Sequence of chain 1.B:
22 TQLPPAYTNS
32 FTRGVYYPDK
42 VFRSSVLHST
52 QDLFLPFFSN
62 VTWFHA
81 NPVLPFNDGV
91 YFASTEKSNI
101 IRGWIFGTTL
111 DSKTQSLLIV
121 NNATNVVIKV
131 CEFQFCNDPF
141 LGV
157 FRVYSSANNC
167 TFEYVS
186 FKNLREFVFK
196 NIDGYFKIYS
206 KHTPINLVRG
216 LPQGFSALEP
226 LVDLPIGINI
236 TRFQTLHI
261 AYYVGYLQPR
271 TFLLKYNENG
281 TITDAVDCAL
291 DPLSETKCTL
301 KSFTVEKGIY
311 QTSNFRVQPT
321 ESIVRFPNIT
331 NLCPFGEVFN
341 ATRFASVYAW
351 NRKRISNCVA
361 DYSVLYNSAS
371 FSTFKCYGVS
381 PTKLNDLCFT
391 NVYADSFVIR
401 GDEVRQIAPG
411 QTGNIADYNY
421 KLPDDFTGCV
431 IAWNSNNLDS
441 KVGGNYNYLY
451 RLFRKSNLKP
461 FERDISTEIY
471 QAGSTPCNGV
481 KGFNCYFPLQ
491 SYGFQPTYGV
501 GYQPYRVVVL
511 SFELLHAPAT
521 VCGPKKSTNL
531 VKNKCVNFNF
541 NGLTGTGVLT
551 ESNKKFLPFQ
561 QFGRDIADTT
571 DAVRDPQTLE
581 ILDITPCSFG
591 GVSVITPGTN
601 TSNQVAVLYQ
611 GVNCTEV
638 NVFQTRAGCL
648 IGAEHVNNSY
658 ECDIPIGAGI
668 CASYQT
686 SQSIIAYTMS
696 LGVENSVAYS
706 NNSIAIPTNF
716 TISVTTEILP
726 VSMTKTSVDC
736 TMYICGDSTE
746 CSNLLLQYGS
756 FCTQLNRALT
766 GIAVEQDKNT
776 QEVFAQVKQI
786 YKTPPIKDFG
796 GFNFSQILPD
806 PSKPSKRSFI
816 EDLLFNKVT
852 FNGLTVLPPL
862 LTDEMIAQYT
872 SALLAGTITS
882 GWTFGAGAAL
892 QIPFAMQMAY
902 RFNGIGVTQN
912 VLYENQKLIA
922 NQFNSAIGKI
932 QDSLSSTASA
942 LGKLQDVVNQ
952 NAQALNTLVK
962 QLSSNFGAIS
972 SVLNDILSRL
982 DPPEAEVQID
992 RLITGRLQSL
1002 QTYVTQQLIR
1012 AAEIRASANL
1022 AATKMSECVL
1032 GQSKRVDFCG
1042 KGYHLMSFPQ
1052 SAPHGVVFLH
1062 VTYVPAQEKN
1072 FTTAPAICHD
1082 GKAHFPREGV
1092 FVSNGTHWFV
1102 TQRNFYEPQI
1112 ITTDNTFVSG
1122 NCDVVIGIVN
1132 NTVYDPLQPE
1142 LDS

This small molecule binds to this protein.
Small molecule (SMILES): CC(=O)N[C@H]1[C@H](O[C@H]2[C@H](O)[C@@H](NC(C)=O)CO[C@@H]2CO)O[C@H](CO)[C@@H](O)[C@@H]1O

Binding-site contacts:
Ligand atom O5 contacts residue SER800 of chain 1.B at 3.2 Å (h-bond).
Ligand atom C8 contacts residue ASN798 of chain 1.B at 4.2 Å.
Ligand atom C4 contacts residue ASN798 of chain 1.B at 4.2 Å.
Ligand atom C2 contacts residue ASN798 of chain 1.B at 2.5 Å.
Ligand atom C4 contacts residue SER800 of chain 1.B at 4.5 Å.
Ligand atom C5 contacts residue ASN798 of chain 1.B at 3.6 Å.
Ligand atom C6 contacts residue SER800 of chain 1.B at 4.3 Å.
Ligand atom C7 contacts residue ASN798 of chain 1.B at 3.9 Å.
Ligand atom C1 contacts residue SER800 of chain 1.B at 3.0 Å.
Ligand atom O5 contacts residue ASN798 of chain 1.B at 2.3 Å (h-bond).
Ligand atom C3 contacts residue SER800 of chain 1.B at 4.4 Å.
Ligand atom C1 contacts residue ASN798 of chain 1.B at 1.4 Å.
Ligand atom C2 contacts residue SER800 of chain 1.B at 4.2 Å.
Ligand atom C3 contacts residue ASN798 of chain 1.B at 3.8 Å.
Ligand atom C5 contacts residue SER800 of chain 1.B at 3.4 Å.
Ligand atom C6 contacts residue GLN801 of chain 1.B at 4.5 Å.
Ligand atom N2 contacts residue ASN798 of chain 1.B at 2.9 Å (h-bond).
Ligand atom C8 contacts residue GLN801 of chain 1.B at 4.2 Å.